Sequence of chain 1.B:
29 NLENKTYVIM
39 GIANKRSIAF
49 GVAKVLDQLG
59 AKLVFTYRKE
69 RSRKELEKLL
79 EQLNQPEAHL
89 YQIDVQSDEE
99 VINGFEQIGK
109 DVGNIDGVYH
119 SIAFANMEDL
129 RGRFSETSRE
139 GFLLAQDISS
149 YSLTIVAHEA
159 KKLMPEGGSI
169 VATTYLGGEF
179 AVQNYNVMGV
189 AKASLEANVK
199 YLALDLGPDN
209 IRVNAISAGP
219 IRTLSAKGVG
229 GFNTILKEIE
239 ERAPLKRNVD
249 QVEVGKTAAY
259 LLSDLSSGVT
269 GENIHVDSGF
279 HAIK

Binding-site contacts:
Ligand atom N1 contacts residue SER223 of chain 1.B at 3.6 Å (h-bond).
Ligand atom N1 contacts residue ALA121 of chain 1.B at 3.2 Å (h-bond).
Ligand atom C11 contacts residue TYR183 of chain 1.B at 3.6 Å (hydrophobic).
Ligand atom C4 contacts residue MET186 of chain 1.B at 3.8 Å (hydrophobic).
Ligand atom C11 contacts residue TYR173 of chain 1.B at 4.0 Å (hydrophobic).
Ligand atom C1 contacts residue ALA121 of chain 1.B at 3.5 Å (hydrophobic).
Ligand atom C12 contacts residue NAP1 of chain 1.M at 3.4 Å.
Ligand atom C10 contacts residue NAP1 of chain 1.M at 3.4 Å.
Ligand atom C1 contacts residue NAP1 of chain 1.M at 3.7 Å.
Ligand atom C13 contacts residue NAP1 of chain 1.M at 3.3 Å.
Ligand atom C13 contacts residue VAL227 of chain 1.B at 3.9 Å (hydrophobic).
Ligand atom N1 contacts residue NAP1 of chain 1.M at 3.2 Å.
Ligand atom C13 contacts residue ALA224 of chain 1.B at 4.0 Å (hydrophobic).
Ligand atom O2 contacts residue LYS190 of chain 1.B at 3.9 Å.
Ligand atom BR1 contacts residue LEU128 of chain 1.B at 3.5 Å.
Ligand atom C3 contacts residue ALA121 of chain 1.B at 3.9 Å (hydrophobic).
Ligand atom C9 contacts residue NAP1 of chain 1.M at 3.5 Å.
Ligand atom O1 contacts residue SER223 of chain 1.B at 3.9 Å.
Ligand atom C3 contacts residue MET186 of chain 1.B at 3.9 Å (hydrophobic).
Ligand atom C1 contacts residue SER223 of chain 1.B at 3.4 Å.
Ligand atom C13 contacts residue PHE230 of chain 1.B at 3.8 Å (hydrophobic).
Ligand atom O2 contacts residue NAP1 of chain 1.M at 2.5 Å (h-bond).
Ligand atom C7 contacts residue SER223 of chain 1.B at 3.7 Å.
Ligand atom CL1 contacts residue NAP1 of chain 1.M at 3.5 Å.
Ligand atom C6 contacts residue SER223 of chain 1.B at 3.9 Å.
Ligand atom CL1 contacts residue PHE230 of chain 1.B at 3.7 Å.
Ligand atom O2 contacts residue TYR183 of chain 1.B at 2.8 Å (h-bond).
Ligand atom C8 contacts residue NAP1 of chain 1.M at 3.4 Å.
Ligand atom CL1 contacts residue TYR173 of chain 1.B at 3.6 Å.
Ligand atom C5 contacts residue SER223 of chain 1.B at 3.9 Å.
Ligand atom O1 contacts residue NAP1 of chain 1.M at 3.2 Å (h-bond).
Ligand atom C6 contacts residue VAL227 of chain 1.B at 3.9 Å (hydrophobic).
Ligand atom C7 contacts residue NAP1 of chain 1.M at 3.8 Å.
Ligand atom C11 contacts residue NAP1 of chain 1.M at 3.5 Å.
Ligand atom C3 contacts residue PHE122 of chain 1.B at 4.0 Å (hydrophobic).
Ligand atom C3 contacts residue SER223 of chain 1.B at 3.9 Å.
Ligand atom C9 contacts residue ALA224 of chain 1.B at 3.7 Å (hydrophobic).
Ligand atom C10 contacts residue TYR183 of chain 1.B at 3.6 Å (hydrophobic).
Ligand atom C2 contacts residue SER223 of chain 1.B at 3.4 Å.
Ligand atom BR1 contacts residue ALA123 of chain 1.B at 3.2 Å.

A small-molecule ligand and the protein it binds are described below.
Small molecule (SMILES): N#Cc1cc(Br)ccc1Oc1ccc(Cl)cc1O